A protein and the small-molecule ligand that binds it are described below.
Small molecule (SMILES): Cc1cc(CCCOc2c(Cl)cc(C3=NCCO3)cc2Cl)on1

Binding-site contacts:
Ligand atom O1 contacts residue MET217 of chain 56.A at 2.7 Å (h-bond).
Ligand atom C4 contacts residue LEU103 of chain 56.A at 3.6 Å (hydrophobic).
Ligand atom C6B contacts residue ILE125 of chain 56.A at 3.3 Å (hydrophobic).
Ligand atom C3 contacts residue MET217 of chain 56.A at 4.2 Å (hydrophobic).
Ligand atom C2C contacts residue MET217 of chain 56.A at 3.9 Å (hydrophobic).
Ligand atom CL2 contacts residue LEU187 of chain 56.A at 3.9 Å.
Ligand atom C31 contacts residue MET195 of chain 56.A at 3.9 Å (hydrophobic).
Ligand atom C5A contacts residue LEU127 of chain 56.A at 3.8 Å (hydrophobic).
Ligand atom N3A contacts residue PHE182 of chain 56.A at 4.1 Å.
Ligand atom O1A contacts residue ILE239 of chain 56.A at 4.3 Å.
Ligand atom C2C contacts residue ILE101 of chain 56.A at 4.2 Å (hydrophobic).
Ligand atom C3C contacts residue ILE101 of chain 56.A at 3.8 Å (hydrophobic).
Ligand atom C5A contacts residue TYR145 of chain 56.A at 3.7 Å (hydrophobic).
Ligand atom C3 contacts residue LEU103 of chain 56.A at 4.3 Å (hydrophobic).
Ligand atom C4B contacts residue ILE220 of chain 56.A at 4.2 Å (hydrophobic).
Ligand atom C4A contacts residue MET146 of chain 56.A at 4.0 Å (hydrophobic).
Ligand atom C4A contacts residue TYR145 of chain 56.A at 3.7 Å (hydrophobic).
Ligand atom CL2 contacts residue TYR147 of chain 56.A at 2.4 Å.
Ligand atom C2B contacts residue TYR147 of chain 56.A at 3.4 Å (hydrophobic).
Ligand atom CL2 contacts residue ILE184 of chain 56.A at 4.2 Å.
Ligand atom C4B contacts residue ILE125 of chain 56.A at 4.0 Å (hydrophobic).
Ligand atom N2 contacts residue ASN215 of chain 56.A at 4.0 Å.
Ligand atom C2B contacts residue ILE184 of chain 56.A at 4.1 Å (hydrophobic).
Ligand atom C2B contacts residue ILE125 of chain 56.A at 4.1 Å (hydrophobic).
Ligand atom O1A contacts residue LEU127 of chain 56.A at 4.1 Å.
Ligand atom N3A contacts residue TYR147 of chain 56.A at 4.1 Å.
Ligand atom O1B contacts residue ILE125 of chain 56.A at 4.1 Å.
Ligand atom N3A contacts residue ILE220 of chain 56.A at 4.3 Å.
Ligand atom CL1 contacts residue ILE239 of chain 56.A at 4.0 Å.
Ligand atom C5 contacts residue MET217 of chain 56.A at 3.8 Å (hydrophobic).
Ligand atom N2 contacts residue MET217 of chain 56.A at 3.1 Å (h-bond).
Ligand atom C5B contacts residue ILE220 of chain 56.A at 4.3 Å (hydrophobic).
Ligand atom C31 contacts residue LEU103 of chain 56.A at 4.1 Å (hydrophobic).
Ligand atom C1B contacts residue ILE125 of chain 56.A at 3.6 Å (hydrophobic).
Ligand atom C2A contacts residue ILE220 of chain 56.A at 4.1 Å (hydrophobic).
Ligand atom CL1 contacts residue ILE125 of chain 56.A at 3.7 Å.
Ligand atom C3B contacts residue ILE125 of chain 56.A at 4.3 Å (hydrophobic).
Ligand atom C3B contacts residue TYR147 of chain 56.A at 3.3 Å (hydrophobic).
Ligand atom C2A contacts residue PHE182 of chain 56.A at 4.1 Å (hydrophobic).
Ligand atom C5B contacts residue ILE125 of chain 56.A at 3.5 Å (hydrophobic).

Sequence of chain 56.A:
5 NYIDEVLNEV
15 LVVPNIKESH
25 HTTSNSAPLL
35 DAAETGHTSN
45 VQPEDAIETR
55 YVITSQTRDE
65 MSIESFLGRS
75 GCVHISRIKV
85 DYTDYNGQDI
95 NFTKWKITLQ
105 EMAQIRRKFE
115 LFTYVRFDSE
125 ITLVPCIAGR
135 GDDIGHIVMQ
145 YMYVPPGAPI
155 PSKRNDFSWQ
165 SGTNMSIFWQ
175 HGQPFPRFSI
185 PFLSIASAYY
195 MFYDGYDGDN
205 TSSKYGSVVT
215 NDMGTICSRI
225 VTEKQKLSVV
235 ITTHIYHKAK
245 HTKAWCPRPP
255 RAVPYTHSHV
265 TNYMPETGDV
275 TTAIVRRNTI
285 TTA